Binding-site contacts:
Ligand atom O53 contacts residue SER423 of chain 1.A at 3.1 Å (h-bond).
Ligand atom P5 contacts residue SER423 of chain 1.A at 3.7 Å.
Ligand atom O1 contacts residue PHE345 of chain 1.A at 3.6 Å.
Ligand atom O11 contacts residue PHE345 of chain 1.A at 3.6 Å.
Ligand atom C1A contacts residue LYS426 of chain 1.A at 4.1 Å.
Ligand atom O52 contacts residue ARG348 of chain 1.A at 3.2 Å (salt-bridge).
Ligand atom O2C contacts residue ILE427 of chain 1.A at 3.5 Å.
Ligand atom O53 contacts residue ARG348 of chain 1.A at 4.1 Å.
Ligand atom O6 contacts residue SER423 of chain 1.A at 3.4 Å (h-bond).
Ligand atom C6A contacts residue LEU430 of chain 1.A at 3.8 Å (hydrophobic).
Ligand atom C4B contacts residue THR341 of chain 1.A at 3.7 Å.
Ligand atom C3A contacts residue ILE427 of chain 1.A at 4.2 Å (hydrophobic).
Ligand atom O1 contacts residue ARG284 of chain 1.A at 4.0 Å.
Ligand atom C3C contacts residue PHE345 of chain 1.A at 4.2 Å (hydrophobic).
Ligand atom O11 contacts residue SER425 of chain 1.A at 3.2 Å.
Ligand atom P5 contacts residue ARG348 of chain 1.A at 4.2 Å.
Ligand atom O1A contacts residue LYS426 of chain 1.A at 3.3 Å.
Ligand atom C2A contacts residue ILE427 of chain 1.A at 3.7 Å (hydrophobic).
Ligand atom O52 contacts residue PHE421 of chain 1.A at 4.0 Å.
Ligand atom O12 contacts residue LYS426 of chain 1.A at 3.0 Å (salt-bridge).
Ligand atom C6B contacts residue THR341 of chain 1.A at 4.0 Å.
Ligand atom C6 contacts residue PHE345 of chain 1.A at 4.0 Å (hydrophobic).
Ligand atom O2 contacts residue PHE345 of chain 1.A at 3.9 Å.
Ligand atom O11 contacts residue ILE427 of chain 1.A at 3.3 Å.
Ligand atom C2B contacts residue THR341 of chain 1.A at 4.1 Å.
Ligand atom O6 contacts residue PHE345 of chain 1.A at 4.0 Å.
Ligand atom P1 contacts residue SER425 of chain 1.A at 3.7 Å.
Ligand atom C5A contacts residue ILE427 of chain 1.A at 3.7 Å (hydrophobic).
Ligand atom P1 contacts residue PHE345 of chain 1.A at 4.2 Å.
Ligand atom O3C contacts residue PHE345 of chain 1.A at 3.5 Å.
Ligand atom C1C contacts residue ILE427 of chain 1.A at 3.8 Å (hydrophobic).
Ligand atom O6 contacts residue ARG284 of chain 1.A at 3.1 Å (salt-bridge).
Ligand atom O53 contacts residue ASN422 of chain 1.A at 3.5 Å.
Ligand atom O11 contacts residue ARG284 of chain 1.A at 3.7 Å.
Ligand atom C7A contacts residue LEU430 of chain 1.A at 3.7 Å (hydrophobic).
Ligand atom C1A contacts residue ILE427 of chain 1.A at 3.7 Å (hydrophobic).
Ligand atom C5B contacts residue THR341 of chain 1.A at 4.2 Å.
Ligand atom O51 contacts residue SER423 of chain 1.A at 3.0 Å (h-bond).
Ligand atom C3B contacts residue THR341 of chain 1.A at 4.1 Å.
Ligand atom O12 contacts residue SER425 of chain 1.A at 3.3 Å.

Sequence of chain 1.A:
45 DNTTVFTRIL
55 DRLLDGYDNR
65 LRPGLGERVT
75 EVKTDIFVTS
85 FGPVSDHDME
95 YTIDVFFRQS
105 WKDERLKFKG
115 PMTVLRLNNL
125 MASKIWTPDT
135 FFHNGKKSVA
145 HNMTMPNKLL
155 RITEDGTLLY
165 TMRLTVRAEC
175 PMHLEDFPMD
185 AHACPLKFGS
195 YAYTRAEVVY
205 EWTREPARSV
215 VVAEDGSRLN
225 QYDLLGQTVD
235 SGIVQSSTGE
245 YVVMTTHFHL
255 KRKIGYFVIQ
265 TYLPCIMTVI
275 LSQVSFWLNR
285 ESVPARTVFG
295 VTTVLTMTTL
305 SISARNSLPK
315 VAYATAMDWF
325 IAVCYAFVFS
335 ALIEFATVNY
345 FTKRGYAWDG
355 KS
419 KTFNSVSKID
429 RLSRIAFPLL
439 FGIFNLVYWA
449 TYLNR

This small molecule binds to this protein.
Small molecule (SMILES): CCCCCCCC(=O)OC[C@H](COP(=O)(O)O[C@@H]1[C@H](O)[C@H](O)[C@@H](OP(=O)(O)O)[C@H](OP(=O)(O)O)[C@H]1O)OC(=O)CCCCCCC